Binding-site contacts:
Ligand atom O1B contacts residue LYS64 of chain 1.A at 3.6 Å.
Ligand atom O2G contacts residue TYR121 of chain 1.A at 3.6 Å (h-bond).
Ligand atom O1B contacts residue THR60 of chain 1.A at 3.7 Å.
Ligand atom O4' contacts residue ALA308 of chain 1.A at 3.0 Å.
Ligand atom O3G contacts residue ASP123 of chain 1.A at 2.9 Å (salt-bridge).
Ligand atom O2A contacts residue GLY63 of chain 1.A at 3.7 Å.
Ligand atom PG contacts residue ASP123 of chain 1.A at 3.8 Å.
Ligand atom N6 contacts residue VAL17 of chain 1.A at 2.9 Å.
Ligand atom C2 contacts residue ILE18 of chain 1.A at 3.7 Å (hydrophobic).
Ligand atom O3A contacts residue GLY61 of chain 1.A at 3.3 Å.
Ligand atom N3 contacts residue TYR16 of chain 1.A at 3.8 Å.
Ligand atom N1 contacts residue TYR16 of chain 1.A at 3.6 Å.
Ligand atom C8 contacts residue GLY63 of chain 1.A at 3.6 Å.
Ligand atom N6 contacts residue SER62 of chain 1.A at 3.6 Å (h-bond).
Ligand atom O1A contacts residue THR65 of chain 1.A at 3.6 Å.
Ligand atom C6 contacts residue VAL17 of chain 1.A at 3.6 Å (hydrophobic).
Ligand atom N6 contacts residue ILE18 of chain 1.A at 2.9 Å (h-bond).
Ligand atom C2 contacts residue TYR16 of chain 1.A at 3.2 Å (hydrophobic).
Ligand atom S1G contacts residue THR60 of chain 1.A at 3.8 Å.
Ligand atom O1B contacts residue GLY63 of chain 1.A at 3.0 Å (h-bond).
Ligand atom N1 contacts residue VAL17 of chain 1.A at 3.2 Å.
Ligand atom PB contacts residue GLY61 of chain 1.A at 3.5 Å.
Ligand atom C6 contacts residue ILE18 of chain 1.A at 3.3 Å (hydrophobic).
Ligand atom O2B contacts residue LYS64 of chain 1.A at 3.2 Å (salt-bridge).
Ligand atom C4 contacts residue LEU66 of chain 1.A at 3.5 Å (hydrophobic).
Ligand atom N7 contacts residue SER62 of chain 1.A at 3.1 Å (h-bond).
Ligand atom O2B contacts residue GLY63 of chain 1.A at 3.8 Å.
Ligand atom C2' contacts residue LEU66 of chain 1.A at 3.8 Å (hydrophobic).
Ligand atom N3 contacts residue LEU66 of chain 1.A at 3.6 Å.
Ligand atom S1G contacts residue LYS64 of chain 1.A at 3.7 Å.
Ligand atom O1B contacts residue SER62 of chain 1.A at 2.7 Å (h-bond).
Ligand atom O2G contacts residue LYS64 of chain 1.A at 2.7 Å (salt-bridge).
Ligand atom O2A contacts residue LEU66 of chain 1.A at 3.8 Å.
Ligand atom N7 contacts residue GLY63 of chain 1.A at 3.2 Å.
Ligand atom O1B contacts residue GLY61 of chain 1.A at 2.6 Å (h-bond).
Ligand atom O3G contacts residue THR65 of chain 1.A at 3.3 Å (h-bond).
Ligand atom N1 contacts residue ILE18 of chain 1.A at 2.7 Å (h-bond).
Ligand atom O3B contacts residue GLY61 of chain 1.A at 3.5 Å (h-bond).
Ligand atom PG contacts residue LYS64 of chain 1.A at 3.7 Å.
Ligand atom O2B contacts residue THR65 of chain 1.A at 2.8 Å (h-bond).

The protein below binds the small molecule below.
Small molecule (SMILES): Nc1ncnc2c1ncn2[C@@H]1O[C@H](COP(=O)(O)OP(=O)(O)OP(O)(O)=S)[C@@H](O)[C@H]1O

Sequence of chain 1.A:
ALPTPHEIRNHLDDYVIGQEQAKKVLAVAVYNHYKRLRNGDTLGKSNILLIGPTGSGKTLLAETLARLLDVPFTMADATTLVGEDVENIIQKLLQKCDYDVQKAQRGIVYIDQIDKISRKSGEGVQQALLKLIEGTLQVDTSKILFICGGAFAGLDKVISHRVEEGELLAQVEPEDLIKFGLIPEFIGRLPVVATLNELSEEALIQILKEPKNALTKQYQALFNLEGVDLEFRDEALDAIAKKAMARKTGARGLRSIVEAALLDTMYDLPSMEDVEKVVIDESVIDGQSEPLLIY